The protein below binds the small molecule below.
Small molecule (SMILES): COc1cc2ncnc(Nc3cccc(O)c3)c2cc1OC

Binding-site contacts:
Ligand atom C18 contacts residue MSE89 of chain 1.A at 3.9 Å.
Ligand atom C7 contacts residue TYR108 of chain 1.A at 3.4 Å (hydrophobic).
Ligand atom N1 contacts residue GLU106 of chain 1.A at 3.8 Å.
Ligand atom O26 contacts residue LEU34 of chain 1.A at 3.8 Å.
Ligand atom C14 contacts residue MSE89 of chain 1.A at 4.0 Å.
Ligand atom O21 contacts residue LEU175 of chain 1.A at 3.7 Å.
Ligand atom C18 contacts residue LYS57 of chain 1.A at 3.8 Å.
Ligand atom C10 contacts residue VAL42 of chain 1.A at 3.8 Å (hydrophobic).
Ligand atom C4 contacts residue LEU158 of chain 1.A at 3.6 Å (hydrophobic).
Ligand atom C2 contacts residue GLU106 of chain 1.A at 3.1 Å.
Ligand atom C2 contacts residue ALA55 of chain 1.A at 3.5 Å (hydrophobic).
Ligand atom C2 contacts residue TYR108 of chain 1.A at 3.6 Å (hydrophobic).
Ligand atom C2 contacts residue VAL107 of chain 1.A at 3.9 Å (hydrophobic).
Ligand atom C17 contacts residue MSE89 of chain 1.A at 3.5 Å.
Ligand atom N3 contacts residue ALA55 of chain 1.A at 3.8 Å.
Ligand atom O21 contacts residue MSE89 of chain 1.A at 3.4 Å.
Ligand atom C16 contacts residue MSE89 of chain 1.A at 3.4 Å.
Ligand atom C32 contacts residue LYS36 of chain 1.A at 3.6 Å.
Ligand atom C17 contacts residue LEU103 of chain 1.A at 3.9 Å (hydrophobic).
Ligand atom C15 contacts residue LYS57 of chain 1.A at 3.8 Å.
Ligand atom C8 contacts residue LEU34 of chain 1.A at 3.9 Å (hydrophobic).
Ligand atom C18 contacts residue ALA55 of chain 1.A at 3.4 Å (hydrophobic).
Ligand atom N3 contacts residue TYR108 of chain 1.A at 3.1 Å (h-bond).
Ligand atom N12 contacts residue VAL42 of chain 1.A at 3.9 Å.
Ligand atom C27 contacts residue TYR108 of chain 1.A at 3.8 Å (hydrophobic).
Ligand atom N1 contacts residue ALA55 of chain 1.A at 3.7 Å.
Ligand atom C16 contacts residue ASP172 of chain 1.A at 3.4 Å.
Ligand atom C7 contacts residue LEU158 of chain 1.A at 3.9 Å (hydrophobic).
Ligand atom C17 contacts residue LYS57 of chain 1.A at 3.6 Å.
Ligand atom C15 contacts residue ASP172 of chain 1.A at 3.4 Å.
Ligand atom C32 contacts residue GLY35 of chain 1.A at 3.7 Å.
Ligand atom C15 contacts residue MSE89 of chain 1.A at 3.6 Å.
Ligand atom C18 contacts residue LEU103 of chain 1.A at 3.6 Å (hydrophobic).
Ligand atom C19 contacts residue ALA55 of chain 1.A at 3.7 Å (hydrophobic).
Ligand atom N3 contacts residue LEU158 of chain 1.A at 3.9 Å.
Ligand atom C16 contacts residue LYS57 of chain 1.A at 3.9 Å.
Ligand atom O21 contacts residue LYS57 of chain 1.A at 3.9 Å.
Ligand atom O21 contacts residue ASP172 of chain 1.A at 2.6 Å (salt-bridge).
Ligand atom N3 contacts residue VAL107 of chain 1.A at 3.8 Å.
Ligand atom C5 contacts residue LEU158 of chain 1.A at 3.8 Å (hydrophobic).

Sequence of chain 1.A:
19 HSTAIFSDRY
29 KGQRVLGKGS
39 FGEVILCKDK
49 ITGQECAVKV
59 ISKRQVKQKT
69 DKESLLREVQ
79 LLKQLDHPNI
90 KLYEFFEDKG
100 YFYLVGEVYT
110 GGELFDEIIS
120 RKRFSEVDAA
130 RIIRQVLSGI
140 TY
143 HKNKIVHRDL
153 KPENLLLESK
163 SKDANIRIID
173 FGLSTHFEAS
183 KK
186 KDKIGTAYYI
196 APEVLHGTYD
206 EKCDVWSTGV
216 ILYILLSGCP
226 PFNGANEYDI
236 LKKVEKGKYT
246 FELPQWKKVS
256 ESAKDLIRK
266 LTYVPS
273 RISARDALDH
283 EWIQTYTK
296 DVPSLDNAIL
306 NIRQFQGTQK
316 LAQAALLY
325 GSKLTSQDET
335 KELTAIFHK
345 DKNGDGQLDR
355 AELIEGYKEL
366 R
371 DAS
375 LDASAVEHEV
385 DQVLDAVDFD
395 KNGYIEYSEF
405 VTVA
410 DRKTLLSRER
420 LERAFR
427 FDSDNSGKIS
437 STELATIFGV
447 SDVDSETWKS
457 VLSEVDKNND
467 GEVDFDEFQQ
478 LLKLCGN